Binding-site contacts:
Ligand atom C1 contacts residue ASN61 of chain 1.C at 1.4 Å.
Ligand atom C7 contacts residue ASN61 of chain 1.C at 3.4 Å.
Ligand atom C5 contacts residue ASN61 of chain 1.C at 3.7 Å.
Ligand atom N2 contacts residue PHE59 of chain 1.C at 4.2 Å.
Ligand atom C2 contacts residue ASN61 of chain 1.C at 2.5 Å.
Ligand atom O5 contacts residue ASN61 of chain 1.C at 2.4 Å (h-bond).
Ligand atom N2 contacts residue ASN61 of chain 1.C at 2.9 Å (h-bond).
Ligand atom C8 contacts residue ASN30 of chain 1.C at 3.6 Å.
Ligand atom C7 contacts residue PHE59 of chain 1.C at 3.6 Å (hydrophobic).
Ligand atom C3 contacts residue ASN61 of chain 1.C at 3.8 Å.
Ligand atom C7 contacts residue SER60 of chain 1.C at 4.4 Å.
Ligand atom N2 contacts residue PRO631 of chain 1.C at 4.5 Å.
Ligand atom C4 contacts residue ASN61 of chain 1.C at 4.2 Å.
Ligand atom O3 contacts residue PRO631 of chain 1.C at 3.7 Å.
Ligand atom C7 contacts residue ASN30 of chain 1.C at 3.9 Å.
Ligand atom O7 contacts residue ASN61 of chain 1.C at 3.2 Å (h-bond).
Ligand atom C8 contacts residue PHE59 of chain 1.C at 3.6 Å (hydrophobic).
Ligand atom O7 contacts residue ASN30 of chain 1.C at 3.1 Å (h-bond).
Ligand atom O7 contacts residue SER60 of chain 1.C at 3.5 Å.
Ligand atom O7 contacts residue PHE59 of chain 1.C at 3.6 Å (h-bond).

This small molecule binds to this protein.
Small molecule (SMILES): CC(=O)N[C@@H]1[C@@H](O)[C@H](O)[C@@H](CO)O[C@H]1O

Sequence of chain 1.C:
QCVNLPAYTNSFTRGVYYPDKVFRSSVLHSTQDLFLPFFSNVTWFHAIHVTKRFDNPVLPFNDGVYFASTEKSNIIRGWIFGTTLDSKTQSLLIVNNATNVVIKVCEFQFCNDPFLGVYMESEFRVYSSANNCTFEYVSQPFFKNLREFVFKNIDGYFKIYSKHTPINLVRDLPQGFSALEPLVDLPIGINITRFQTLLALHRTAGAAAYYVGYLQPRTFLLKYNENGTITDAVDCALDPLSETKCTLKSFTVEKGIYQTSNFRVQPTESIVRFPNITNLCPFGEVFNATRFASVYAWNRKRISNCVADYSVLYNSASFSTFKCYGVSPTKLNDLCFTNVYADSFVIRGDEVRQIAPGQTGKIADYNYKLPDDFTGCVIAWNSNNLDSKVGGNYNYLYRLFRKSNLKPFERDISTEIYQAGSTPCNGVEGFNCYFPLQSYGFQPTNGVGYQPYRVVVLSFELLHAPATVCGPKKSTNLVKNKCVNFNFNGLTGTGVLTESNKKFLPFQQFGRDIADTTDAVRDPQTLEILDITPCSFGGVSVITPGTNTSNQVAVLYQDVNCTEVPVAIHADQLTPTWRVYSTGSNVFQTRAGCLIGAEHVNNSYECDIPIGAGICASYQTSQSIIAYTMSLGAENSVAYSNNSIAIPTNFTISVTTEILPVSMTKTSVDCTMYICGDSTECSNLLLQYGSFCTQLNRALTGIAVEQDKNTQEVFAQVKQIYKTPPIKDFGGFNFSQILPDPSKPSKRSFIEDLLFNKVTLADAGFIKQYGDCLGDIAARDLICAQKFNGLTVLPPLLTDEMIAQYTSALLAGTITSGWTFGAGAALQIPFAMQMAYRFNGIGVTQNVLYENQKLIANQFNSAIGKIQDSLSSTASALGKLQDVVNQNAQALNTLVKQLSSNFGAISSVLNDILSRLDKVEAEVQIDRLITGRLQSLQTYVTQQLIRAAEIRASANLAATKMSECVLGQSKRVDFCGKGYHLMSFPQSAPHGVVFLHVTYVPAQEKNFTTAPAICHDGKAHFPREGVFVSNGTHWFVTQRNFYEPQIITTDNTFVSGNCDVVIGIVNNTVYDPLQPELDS